The protein below binds the small molecule below.
Small molecule (SMILES): CC(=O)N[C@@H]1[C@@H](O)[C@H](O)[C@@H](CO)O[C@H]1O

Sequence of chain 34.I:
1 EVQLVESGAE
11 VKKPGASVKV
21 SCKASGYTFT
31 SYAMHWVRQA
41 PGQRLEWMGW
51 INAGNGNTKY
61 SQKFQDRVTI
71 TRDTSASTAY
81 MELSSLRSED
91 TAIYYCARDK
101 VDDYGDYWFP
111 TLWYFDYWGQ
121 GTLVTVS

Sequence of chain 34.C:
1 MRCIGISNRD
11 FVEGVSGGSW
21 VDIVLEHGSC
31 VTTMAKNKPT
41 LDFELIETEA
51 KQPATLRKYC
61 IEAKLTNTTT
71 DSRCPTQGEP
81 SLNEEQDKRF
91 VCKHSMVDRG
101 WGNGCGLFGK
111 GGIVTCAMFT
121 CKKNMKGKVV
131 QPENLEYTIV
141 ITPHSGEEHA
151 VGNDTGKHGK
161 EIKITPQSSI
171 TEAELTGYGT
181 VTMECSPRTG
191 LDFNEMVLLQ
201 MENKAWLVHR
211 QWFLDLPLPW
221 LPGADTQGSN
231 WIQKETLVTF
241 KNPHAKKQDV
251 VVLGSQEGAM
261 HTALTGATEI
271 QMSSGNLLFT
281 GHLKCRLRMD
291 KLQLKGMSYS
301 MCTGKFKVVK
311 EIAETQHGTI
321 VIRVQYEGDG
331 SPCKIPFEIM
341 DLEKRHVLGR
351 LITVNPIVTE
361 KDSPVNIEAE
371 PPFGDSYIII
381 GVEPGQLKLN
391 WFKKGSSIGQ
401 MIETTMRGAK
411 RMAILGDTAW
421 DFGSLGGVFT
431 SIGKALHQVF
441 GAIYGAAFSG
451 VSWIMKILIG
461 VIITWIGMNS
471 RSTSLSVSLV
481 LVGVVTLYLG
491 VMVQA

Binding-site contacts:
Ligand atom O5 contacts residue ASN67 of chain 34.C at 2.4 Å (h-bond).
Ligand atom C5 contacts residue ASN67 of chain 34.C at 3.7 Å.
Ligand atom O6 contacts residue TYR60 of chain 34.I at 4.2 Å.
Ligand atom C3 contacts residue ASN67 of chain 34.C at 3.8 Å.
Ligand atom O7 contacts residue ASN67 of chain 34.C at 4.1 Å.
Ligand atom O6 contacts residue GLN65 of chain 34.I at 2.5 Å (h-bond).
Ligand atom O4 contacts residue ASP66 of chain 34.I at 2.7 Å (salt-bridge).
Ligand atom C8 contacts residue PHE90 of chain 34.C at 3.7 Å (hydrophobic).
Ligand atom O5 contacts residue GLN65 of chain 34.I at 3.7 Å.
Ligand atom C7 contacts residue PHE90 of chain 34.C at 4.4 Å (hydrophobic).
Ligand atom O4 contacts residue GLN65 of chain 34.I at 3.6 Å.
Ligand atom C3 contacts residue GLN65 of chain 34.I at 4.0 Å.
Ligand atom N2 contacts residue ASN67 of chain 34.C at 2.9 Å (h-bond).
Ligand atom O3 contacts residue GLN65 of chain 34.I at 3.6 Å.
Ligand atom C2 contacts residue ASN67 of chain 34.C at 2.4 Å.
Ligand atom C7 contacts residue ASN67 of chain 34.C at 3.7 Å.
Ligand atom C1 contacts residue ASN67 of chain 34.C at 1.4 Å.
Ligand atom O6 contacts residue ASN67 of chain 34.C at 4.0 Å.
Ligand atom C6 contacts residue GLN65 of chain 34.I at 3.5 Å.
Ligand atom C2 contacts residue GLN65 of chain 34.I at 4.4 Å.
Ligand atom C4 contacts residue ASN67 of chain 34.C at 4.2 Å.
Ligand atom C4 contacts residue ASP66 of chain 34.I at 4.0 Å.
Ligand atom C5 contacts residue GLN65 of chain 34.I at 3.7 Å.
Ligand atom C4 contacts residue GLN65 of chain 34.I at 3.3 Å.